Binding-site contacts:
Ligand atom N1 contacts residue HIS117 of chain 1.B at 4.0 Å.
Ligand atom C17 contacts residue VAL119 of chain 1.B at 3.8 Å (hydrophobic).
Ligand atom C6 contacts residue HIS117 of chain 1.B at 4.1 Å.
Ligand atom C8 contacts residue TRP54 of chain 1.B at 4.0 Å (hydrophobic).
Ligand atom CL1 contacts residue MET122 of chain 1.B at 4.0 Å.
Ligand atom C12 contacts residue LEU65 of chain 1.B at 3.8 Å (hydrophobic).
Ligand atom C7 contacts residue MET122 of chain 1.B at 3.9 Å (hydrophobic).
Ligand atom C20 contacts residue TRP54 of chain 1.B at 4.0 Å (hydrophobic).
Ligand atom C5 contacts residue HIS117 of chain 1.B at 3.7 Å.
Ligand atom C11 contacts residue LEU65 of chain 1.B at 4.0 Å (hydrophobic).
Ligand atom CL1 contacts residue TRP54 of chain 1.B at 3.9 Å.
Ligand atom O1 contacts residue CYS109 of chain 1.B at 3.6 Å (h-bond).
Ligand atom C17 contacts residue ASN113 of chain 1.B at 4.0 Å.
Ligand atom C7 contacts residue VAL119 of chain 1.B at 4.1 Å (hydrophobic).
Ligand atom C7 contacts residue TRP54 of chain 1.B at 3.7 Å (hydrophobic).
Ligand atom C1 contacts residue TYR70 of chain 1.B at 4.0 Å (hydrophobic).
Ligand atom C24 contacts residue LEU65 of chain 1.B at 3.9 Å (hydrophobic).
Ligand atom C4 contacts residue VAL119 of chain 1.B at 4.0 Å (hydrophobic).
Ligand atom C21 contacts residue TRP54 of chain 1.B at 4.1 Å (hydrophobic).
Ligand atom C19 contacts residue TRP54 of chain 1.B at 3.8 Å (hydrophobic).
Ligand atom C15 contacts residue VAL60 of chain 1.B at 3.9 Å (hydrophobic).
Ligand atom C1 contacts residue LEU67 of chain 1.B at 3.5 Å (hydrophobic).
Ligand atom C6 contacts residue VAL119 of chain 1.B at 3.7 Å (hydrophobic).
Ligand atom CL1 contacts residue ASP118 of chain 1.B at 4.0 Å.
Ligand atom C14 contacts residue PRO55 of chain 1.B at 3.4 Å (hydrophobic).
Ligand atom N2 contacts residue VAL119 of chain 1.B at 4.0 Å.
Ligand atom C13 contacts residue LEU65 of chain 1.B at 3.8 Å (hydrophobic).
Ligand atom C14 contacts residue LEU65 of chain 1.B at 4.0 Å (hydrophobic).
Ligand atom C24 contacts residue TRP54 of chain 1.B at 3.7 Å (hydrophobic).
Ligand atom C18 contacts residue PHE56 of chain 1.B at 3.6 Å (hydrophobic).
Ligand atom C15 contacts residue PRO55 of chain 1.B at 3.6 Å (hydrophobic).
Ligand atom C22 contacts residue TRP54 of chain 1.B at 4.0 Å (hydrophobic).
Ligand atom C10 contacts residue HIS117 of chain 1.B at 3.8 Å.
Ligand atom C18 contacts residue VAL119 of chain 1.B at 3.7 Å (hydrophobic).
Ligand atom C2 contacts residue ASN113 of chain 1.B at 3.6 Å.
Ligand atom C23 contacts residue TRP54 of chain 1.B at 3.8 Å (hydrophobic).
Ligand atom C1 contacts residue VAL60 of chain 1.B at 4.1 Å (hydrophobic).
Ligand atom C18 contacts residue PRO55 of chain 1.B at 4.0 Å (hydrophobic).
Ligand atom C3 contacts residue ASN113 of chain 1.B at 3.8 Å.
Ligand atom O1 contacts residue ASN113 of chain 1.B at 3.0 Å (h-bond).

Sequence of chain 1.B:
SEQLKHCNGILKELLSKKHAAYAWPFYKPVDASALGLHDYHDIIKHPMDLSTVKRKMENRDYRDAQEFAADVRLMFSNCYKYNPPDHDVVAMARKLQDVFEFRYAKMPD

This protein binds this small molecule.
Small molecule (SMILES): CC(=O)N1c2ccc(-c3ccc(C(=O)O)cc3)cc2[C@H](Nc2ccc(Cl)cc2)C[C@@H]1C